The protein below binds the small molecule below.
Small molecule (SMILES): N[C@H](CCCCC(=O)O)C(=O)O

Sequence of chain 1.A:
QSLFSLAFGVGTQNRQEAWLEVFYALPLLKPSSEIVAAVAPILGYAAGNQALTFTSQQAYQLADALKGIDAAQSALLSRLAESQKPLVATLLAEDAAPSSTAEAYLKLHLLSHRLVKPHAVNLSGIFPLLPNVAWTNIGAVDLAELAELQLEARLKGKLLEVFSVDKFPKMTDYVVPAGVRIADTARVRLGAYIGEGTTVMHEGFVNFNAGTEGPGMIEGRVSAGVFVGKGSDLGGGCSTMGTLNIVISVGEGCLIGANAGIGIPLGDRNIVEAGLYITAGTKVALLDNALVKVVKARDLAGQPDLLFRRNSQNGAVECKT

Sequence of chain 1.C:
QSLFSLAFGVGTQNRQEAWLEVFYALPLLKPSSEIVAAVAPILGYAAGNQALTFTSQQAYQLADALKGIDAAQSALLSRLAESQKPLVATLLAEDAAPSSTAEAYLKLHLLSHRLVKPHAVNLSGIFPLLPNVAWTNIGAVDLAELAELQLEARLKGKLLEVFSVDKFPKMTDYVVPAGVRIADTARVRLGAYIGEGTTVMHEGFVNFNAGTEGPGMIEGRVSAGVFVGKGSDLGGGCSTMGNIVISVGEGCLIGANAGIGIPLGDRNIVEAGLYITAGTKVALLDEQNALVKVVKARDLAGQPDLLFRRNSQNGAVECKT

Binding-site contacts:
Ligand atom C contacts residue ALA229 of chain 1.A at 3.6 Å (hydrophobic).
Ligand atom CAH contacts residue ARG194 of chain 1.A at 3.8 Å.
Ligand atom OXT contacts residue LEU249 of chain 1.A at 4.5 Å.
Ligand atom N contacts residue GLU224 of chain 1.C at 3.2 Å (salt-bridge).
Ligand atom OXT contacts residue ALA229 of chain 1.A at 3.0 Å (h-bond).
Ligand atom O contacts residue PHE210 of chain 1.A at 4.1 Å.
Ligand atom CAG contacts residue LEU249 of chain 1.A at 3.8 Å (hydrophobic).
Ligand atom C contacts residue ASN212 of chain 1.A at 3.5 Å.
Ligand atom O contacts residue ASN212 of chain 1.A at 2.9 Å (h-bond).
Ligand atom OAB contacts residue ARG186 of chain 1.C at 3.2 Å (salt-bridge).
Ligand atom OXT contacts residue GLY247 of chain 1.A at 4.1 Å.
Ligand atom O contacts residue ALA229 of chain 1.A at 3.5 Å (h-bond).
Ligand atom CA contacts residue ASN212 of chain 1.A at 4.5 Å.
Ligand atom CAJ contacts residue ARG194 of chain 1.A at 3.7 Å.
Ligand atom OXT contacts residue ASN212 of chain 1.A at 3.8 Å.
Ligand atom OAB contacts residue PHE173 of chain 1.A at 4.0 Å.
Ligand atom CAF contacts residue LEU249 of chain 1.A at 4.4 Å (hydrophobic).
Ligand atom CA contacts residue SER228 of chain 1.A at 4.4 Å.
Ligand atom OAB contacts residue MET206 of chain 1.C at 4.3 Å.
Ligand atom CAG contacts residue ASN212 of chain 1.A at 4.1 Å.
Ligand atom CAH contacts residue ASN212 of chain 1.A at 4.3 Å.
Ligand atom CA contacts residue GLU224 of chain 1.C at 4.1 Å.
Ligand atom CAJ contacts residue ARG186 of chain 1.C at 3.5 Å.
Ligand atom OAD contacts residue PHE132 of chain 1.A at 3.4 Å.
Ligand atom OAD contacts residue MET222 of chain 1.C at 3.9 Å.
Ligand atom O contacts residue SER228 of chain 1.A at 3.4 Å (h-bond).
Ligand atom CAJ contacts residue PHE132 of chain 1.A at 3.6 Å (hydrophobic).
Ligand atom CAF contacts residue MET222 of chain 1.C at 4.0 Å (hydrophobic).
Ligand atom CAH contacts residue MET206 of chain 1.C at 3.5 Å (hydrophobic).
Ligand atom OXT contacts residue SER228 of chain 1.A at 3.4 Å.
Ligand atom OAD contacts residue ARG186 of chain 1.C at 2.8 Å (salt-bridge).
Ligand atom CAH contacts residue MET222 of chain 1.C at 4.4 Å (hydrophobic).
Ligand atom N contacts residue SER228 of chain 1.A at 3.9 Å.
Ligand atom CB contacts residue GLU224 of chain 1.C at 3.8 Å.
Ligand atom CAJ contacts residue MET206 of chain 1.C at 4.1 Å (hydrophobic).
Ligand atom OAB contacts residue PHE132 of chain 1.A at 3.2 Å.
Ligand atom CB contacts residue ASN212 of chain 1.A at 4.2 Å.
Ligand atom C contacts residue SER228 of chain 1.A at 3.5 Å.
Ligand atom OAB contacts residue ARG194 of chain 1.A at 2.8 Å (salt-bridge).